Sequence of chain 1.A:
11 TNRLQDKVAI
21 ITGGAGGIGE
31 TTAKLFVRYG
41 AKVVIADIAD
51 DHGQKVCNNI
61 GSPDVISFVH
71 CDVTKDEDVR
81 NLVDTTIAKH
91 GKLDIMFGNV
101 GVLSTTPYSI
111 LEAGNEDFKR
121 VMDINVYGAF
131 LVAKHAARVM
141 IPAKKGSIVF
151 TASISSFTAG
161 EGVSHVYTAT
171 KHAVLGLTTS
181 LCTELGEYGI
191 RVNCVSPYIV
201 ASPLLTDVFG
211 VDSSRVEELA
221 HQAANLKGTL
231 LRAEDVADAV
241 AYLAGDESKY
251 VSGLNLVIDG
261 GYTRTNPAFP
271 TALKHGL

A small-molecule ligand and the protein it binds are described below.
Small molecule (SMILES): COc1cc(C[C@H]2COC(=O)[C@@H]2Cc2ccc(O)c(OC)c2)ccc1O

Sequence of chain 2.A:
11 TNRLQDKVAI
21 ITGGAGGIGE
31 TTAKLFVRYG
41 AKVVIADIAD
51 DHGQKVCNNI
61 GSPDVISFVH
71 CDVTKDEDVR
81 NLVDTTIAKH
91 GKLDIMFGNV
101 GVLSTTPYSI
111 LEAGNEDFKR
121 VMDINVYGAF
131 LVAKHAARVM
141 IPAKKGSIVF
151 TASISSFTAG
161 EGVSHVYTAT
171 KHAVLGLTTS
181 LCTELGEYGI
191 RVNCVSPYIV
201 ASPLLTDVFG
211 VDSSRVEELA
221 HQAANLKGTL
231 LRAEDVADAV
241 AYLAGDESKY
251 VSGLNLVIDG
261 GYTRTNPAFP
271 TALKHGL

Binding-site contacts:
Ligand atom C15 contacts residue GLY162 of chain 1.A at 3.3 Å.
Ligand atom O25 contacts residue ILE154 of chain 1.A at 3.4 Å.
Ligand atom C20 contacts residue VAL163 of chain 1.A at 3.6 Å (hydrophobic).
Ligand atom O13 contacts residue TYR167 of chain 1.A at 3.4 Å.
Ligand atom C1 contacts residue ILE199 of chain 1.A at 3.8 Å (hydrophobic).
Ligand atom O23 contacts residue LEU103 of chain 1.A at 3.7 Å.
Ligand atom C26 contacts residue TYR262 of chain 1.A at 3.8 Å (hydrophobic).
Ligand atom O23 contacts residue SER104 of chain 1.A at 2.5 Å (h-bond).
Ligand atom O10 contacts residue LEU103 of chain 1.A at 3.5 Å.
Ligand atom O24 contacts residue TYR198 of chain 1.A at 3.9 Å.
Ligand atom C16 contacts residue GLY162 of chain 1.A at 3.5 Å.
Ligand atom C22 contacts residue LEU103 of chain 1.A at 3.5 Å (hydrophobic).
Ligand atom C6 contacts residue ILE199 of chain 1.A at 3.2 Å (hydrophobic).
Ligand atom C5 contacts residue ILE199 of chain 1.A at 3.0 Å (hydrophobic).
Ligand atom O24 contacts residue PRO197 of chain 1.A at 3.6 Å (h-bond).
Ligand atom C14 contacts residue VAL163 of chain 1.A at 3.9 Å (hydrophobic).
Ligand atom C17 contacts residue GLY162 of chain 1.A at 3.9 Å.
Ligand atom C7 contacts residue PHE269 of chain 2.A at 3.7 Å (hydrophobic).
Ligand atom C22 contacts residue SER164 of chain 1.A at 3.2 Å.
Ligand atom C22 contacts residue TYR167 of chain 1.A at 3.2 Å (hydrophobic).
Ligand atom C26 contacts residue ILE154 of chain 1.A at 3.5 Å (hydrophobic).
Ligand atom C5 contacts residue NAJ1 of chain 1.B at 3.9 Å.
Ligand atom O13 contacts residue LEU103 of chain 1.A at 3.8 Å.
Ligand atom C7 contacts residue ILE199 of chain 1.A at 3.8 Å (hydrophobic).
Ligand atom O13 contacts residue VAL163 of chain 1.A at 3.9 Å.
Ligand atom O21 contacts residue SER104 of chain 1.A at 3.9 Å.
Ligand atom C20 contacts residue GLY162 of chain 1.A at 3.5 Å.
Ligand atom O21 contacts residue SER164 of chain 1.A at 3.2 Å (h-bond).
Ligand atom C19 contacts residue LEU103 of chain 1.A at 3.8 Å (hydrophobic).
Ligand atom C4 contacts residue TYR198 of chain 1.A at 3.7 Å (hydrophobic).
Ligand atom C14 contacts residue GLY162 of chain 1.A at 3.7 Å.
Ligand atom C22 contacts residue SER104 of chain 1.A at 3.0 Å.
Ligand atom C3 contacts residue ILE199 of chain 1.A at 3.9 Å (hydrophobic).
Ligand atom C11 contacts residue LEU103 of chain 1.A at 3.9 Å (hydrophobic).
Ligand atom C26 contacts residue TYR198 of chain 1.A at 3.6 Å (hydrophobic).
Ligand atom O24 contacts residue ILE154 of chain 1.A at 3.0 Å.
Ligand atom C18 contacts residue SER104 of chain 1.A at 3.9 Å.
Ligand atom C4 contacts residue ILE199 of chain 1.A at 3.5 Å (hydrophobic).
Ligand atom O24 contacts residue SER153 of chain 1.A at 3.7 Å.
Ligand atom C4 contacts residue NAJ1 of chain 1.B at 3.6 Å.